Binding-site contacts:
Ligand atom OXT contacts residue THR109 of chain 1.B at 2.5 Å (h-bond).
Ligand atom C6 contacts residue GLU349 of chain 1.B at 3.5 Å.
Ligand atom OP1 contacts residue GLY231 of chain 1.B at 2.9 Å (h-bond).
Ligand atom C6 contacts residue SER376 of chain 1.B at 3.4 Å.
Ligand atom P contacts residue LYS86 of chain 1.B at 3.6 Å.
Ligand atom C6 contacts residue CYS229 of chain 1.B at 3.4 Å (hydrophobic).
Ligand atom OP2 contacts residue LYS86 of chain 1.B at 3.0 Å (salt-bridge).
Ligand atom P contacts residue SER234 of chain 1.B at 3.3 Å.
Ligand atom OP2 contacts residue SER234 of chain 1.B at 2.5 Å (h-bond).
Ligand atom C contacts residue THR109 of chain 1.B at 3.3 Å.
Ligand atom OP1 contacts residue SER234 of chain 1.B at 3.3 Å (h-bond).
Ligand atom N1 contacts residue GLU349 of chain 1.B at 3.3 Å.
Ligand atom O contacts residue GLY112 of chain 1.B at 3.4 Å (h-bond).
Ligand atom OP2 contacts residue THR189 of chain 1.B at 2.7 Å (h-bond).
Ligand atom O3A contacts residue ALA111 of chain 1.B at 3.5 Å.
Ligand atom O contacts residue GLN113 of chain 1.B at 3.0 Å (h-bond).
Ligand atom OP2 contacts residue GLY233 of chain 1.B at 3.5 Å (h-bond).
Ligand atom O contacts residue HIS114 of chain 1.B at 2.8 Å (h-bond).
Ligand atom OP3 contacts residue SER234 of chain 1.B at 2.9 Å (h-bond).
Ligand atom OXT contacts residue HIS114 of chain 1.B at 3.5 Å.
Ligand atom N contacts residue GLY302 of chain 1.B at 3.6 Å.
Ligand atom C contacts residue GLY110 of chain 1.B at 3.3 Å.
Ligand atom OP1 contacts residue GLY233 of chain 1.B at 2.8 Å (h-bond).
Ligand atom OP3 contacts residue ASN235 of chain 1.B at 2.6 Å (h-bond).
Ligand atom C5A contacts residue GLY302 of chain 1.B at 3.5 Å.
Ligand atom C2 contacts residue SER376 of chain 1.B at 3.5 Å.
Ligand atom O contacts residue THR109 of chain 1.B at 3.3 Å (h-bond).
Ligand atom C4A contacts residue LYS86 of chain 1.B at 3.3 Å.
Ligand atom CB contacts residue LEU165 of chain 1.B at 3.5 Å (hydrophobic).
Ligand atom N contacts residue LYS86 of chain 1.B at 3.5 Å.
Ligand atom C2A contacts residue SER376 of chain 1.B at 3.5 Å.
Ligand atom C4A contacts residue GLY302 of chain 1.B at 3.5 Å.
Ligand atom OP1 contacts residue GLY232 of chain 1.B at 3.2 Å (h-bond).
Ligand atom OXT contacts residue GLY110 of chain 1.B at 2.5 Å (h-bond).
Ligand atom N1 contacts residue SER376 of chain 1.B at 2.6 Å (h-bond).
Ligand atom C contacts residue ALA111 of chain 1.B at 3.4 Å (hydrophobic).
Ligand atom OP4 contacts residue LYS86 of chain 1.B at 3.4 Å (salt-bridge).
Ligand atom O3A contacts residue GLN113 of chain 1.B at 3.4 Å.
Ligand atom OP3 contacts residue HIS85 of chain 1.B at 3.2 Å (h-bond).
Ligand atom N contacts residue ALA111 of chain 1.B at 3.6 Å.

Sequence of chain 1.B:
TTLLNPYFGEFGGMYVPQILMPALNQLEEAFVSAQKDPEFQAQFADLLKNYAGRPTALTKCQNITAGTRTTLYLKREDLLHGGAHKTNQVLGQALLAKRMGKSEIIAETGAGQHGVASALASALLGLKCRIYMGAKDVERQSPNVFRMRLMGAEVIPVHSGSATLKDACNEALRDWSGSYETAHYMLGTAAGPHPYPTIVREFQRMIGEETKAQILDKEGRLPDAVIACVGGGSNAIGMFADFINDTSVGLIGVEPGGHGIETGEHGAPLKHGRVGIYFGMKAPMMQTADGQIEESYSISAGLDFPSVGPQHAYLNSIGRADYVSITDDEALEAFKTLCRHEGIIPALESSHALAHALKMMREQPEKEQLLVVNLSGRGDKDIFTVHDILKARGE

This protein binds this small molecule.
Small molecule (SMILES): C=C(NCc1c(COP(=O)(O)O)cnc(C)c1O)C(=O)O